The protein below binds the small molecule below.
Small molecule (SMILES): O=C(CCCC[C@@H]1SC[C@@H]2NC(=O)N[C@@H]21)Nc1ccc([N+](=O)[O-])cc1

Binding-site contacts:
Ligand atom C5 contacts residue TRP110 of chain 1.B at 4.0 Å (hydrophobic).
Ligand atom C7 contacts residue TRP70 of chain 2.B at 4.0 Å (hydrophobic).
Ligand atom C10 contacts residue SER73 of chain 2.B at 3.8 Å.
Ligand atom C10 contacts residue TRP70 of chain 2.B at 3.9 Å (hydrophobic).
Ligand atom C8 contacts residue PHE72 of chain 2.B at 4.1 Å (hydrophobic).
Ligand atom O2 contacts residue SER73 of chain 2.B at 3.2 Å (h-bond).
Ligand atom C5 contacts residue ASN118 of chain 2.B at 4.0 Å.
Ligand atom S1 contacts residue THR77 of chain 2.B at 3.2 Å (h-bond).
Ligand atom O3 contacts residue TYR33 of chain 2.B at 2.7 Å (h-bond).
Ligand atom C6 contacts residue THR77 of chain 2.B at 4.2 Å.
Ligand atom C4 contacts residue TRP110 of chain 1.B at 3.6 Å (hydrophobic).
Ligand atom N1 contacts residue TYR33 of chain 2.B at 3.9 Å.
Ligand atom C6 contacts residue PHE79 of chain 2.B at 4.2 Å (hydrophobic).
Ligand atom S1 contacts residue TRP70 of chain 2.B at 3.5 Å.
Ligand atom O27 contacts residue LYS111 of chain 1.B at 3.0 Å (salt-bridge).
Ligand atom C7 contacts residue TRP110 of chain 1.B at 3.9 Å (hydrophobic).
Ligand atom O2 contacts residue SER75 of chain 2.B at 3.2 Å (h-bond).
Ligand atom C3 contacts residue TYR33 of chain 2.B at 3.5 Å (hydrophobic).
Ligand atom C6 contacts residue TRP97 of chain 2.B at 3.4 Å (hydrophobic).
Ligand atom C7 contacts residue LEU99 of chain 2.B at 4.1 Å (hydrophobic).
Ligand atom O3 contacts residue SER16 of chain 2.B at 3.0 Å (h-bond).
Ligand atom C3 contacts residue SER16 of chain 2.B at 4.0 Å.
Ligand atom C3 contacts residue LEU14 of chain 2.B at 4.1 Å (hydrophobic).
Ligand atom C2 contacts residue TRP70 of chain 2.B at 4.2 Å (hydrophobic).
Ligand atom O3 contacts residue ASN12 of chain 2.B at 3.6 Å.
Ligand atom O3 contacts residue ASN118 of chain 2.B at 4.1 Å.
Ligand atom C1 contacts residue SER73 of chain 2.B at 3.9 Å.
Ligand atom C10 contacts residue PHE72 of chain 2.B at 3.3 Å (hydrophobic).
Ligand atom C2 contacts residue LEU99 of chain 2.B at 4.0 Å (hydrophobic).
Ligand atom C5 contacts residue TRP97 of chain 2.B at 4.1 Å (hydrophobic).
Ligand atom N25 contacts residue LYS111 of chain 1.B at 3.9 Å.
Ligand atom N1 contacts residue ASN118 of chain 2.B at 3.0 Å (h-bond).
Ligand atom C8 contacts residue TRP70 of chain 2.B at 3.4 Å (hydrophobic).
Ligand atom C3 contacts residue ASN118 of chain 2.B at 4.0 Å.
Ligand atom C23 contacts residue LYS111 of chain 1.B at 4.2 Å.
Ligand atom N1 contacts residue LEU14 of chain 2.B at 3.8 Å.
Ligand atom C5 contacts residue LEU14 of chain 2.B at 4.2 Å (hydrophobic).
Ligand atom C9 contacts residue PHE72 of chain 2.B at 3.6 Å (hydrophobic).
Ligand atom C24 contacts residue TRP110 of chain 1.B at 3.9 Å (hydrophobic).
Ligand atom C2 contacts residue TRP110 of chain 1.B at 3.5 Å (hydrophobic).

Sequence of chain 2.B:
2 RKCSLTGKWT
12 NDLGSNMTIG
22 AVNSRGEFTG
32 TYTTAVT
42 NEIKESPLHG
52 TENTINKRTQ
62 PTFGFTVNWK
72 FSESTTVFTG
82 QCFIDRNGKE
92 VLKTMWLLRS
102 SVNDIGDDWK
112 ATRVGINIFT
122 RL

Sequence of chain 1.B:
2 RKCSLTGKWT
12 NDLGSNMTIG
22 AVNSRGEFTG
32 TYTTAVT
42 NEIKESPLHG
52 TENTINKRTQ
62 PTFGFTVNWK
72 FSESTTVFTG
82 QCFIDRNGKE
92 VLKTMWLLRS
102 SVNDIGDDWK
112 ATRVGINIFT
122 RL